Binding-site contacts:
Ligand atom C7 contacts residue ASN69 of chain 22.F at 3.8 Å.
Ligand atom C6 contacts residue ASN69 of chain 22.F at 4.4 Å.
Ligand atom C6 contacts residue NAG1 of chain 22.DA at 4.3 Å.
Ligand atom C2 contacts residue VAL31 of chain 22.F at 4.0 Å (hydrophobic).
Ligand atom C1 contacts residue ASN69 of chain 22.F at 2.7 Å.
Ligand atom O4 contacts residue VAL31 of chain 22.F at 3.3 Å.
Ligand atom O5 contacts residue MET33 of chain 22.F at 4.2 Å.
Ligand atom O6 contacts residue NAG1 of chain 22.DA at 3.0 Å.
Ligand atom O3 contacts residue NAG1 of chain 22.DA at 2.6 Å (h-bond).
Ligand atom C5 contacts residue VAL31 of chain 22.F at 4.2 Å (hydrophobic).
Ligand atom C8 contacts residue SER70 of chain 22.F at 3.7 Å.
Ligand atom C4 contacts residue VAL31 of chain 22.F at 3.8 Å (hydrophobic).
Ligand atom C2 contacts residue ASN69 of chain 22.F at 4.2 Å.
Ligand atom O3 contacts residue VAL31 of chain 22.F at 3.6 Å.
Ligand atom C3 contacts residue VAL31 of chain 22.F at 3.0 Å (hydrophobic).
Ligand atom C8 contacts residue ASN69 of chain 22.F at 3.4 Å.
Ligand atom C6 contacts residue MET33 of chain 22.F at 3.5 Å (hydrophobic).
Ligand atom C5 contacts residue MET33 of chain 22.F at 3.7 Å (hydrophobic).
Ligand atom O7 contacts residue ASN69 of chain 22.F at 3.8 Å.
Ligand atom N2 contacts residue ASN69 of chain 22.F at 4.3 Å.
Ligand atom O4 contacts residue NAG1 of chain 22.DA at 3.0 Å.
Ligand atom N2 contacts residue VAL31 of chain 22.F at 4.0 Å.
Ligand atom C3 contacts residue NAG1 of chain 22.DA at 3.7 Å.
Ligand atom C4 contacts residue NAG1 of chain 22.DA at 3.2 Å.
Ligand atom C1 contacts residue VAL31 of chain 22.F at 4.3 Å (hydrophobic).
Ligand atom O5 contacts residue ASN69 of chain 22.F at 2.8 Å (h-bond).
Ligand atom O1 contacts residue SER70 of chain 22.F at 4.2 Å.
Ligand atom C8 contacts residue ARG57 of chain 22.F at 4.2 Å.
Ligand atom O1 contacts residue VAL31 of chain 22.F at 3.4 Å (h-bond).
Ligand atom C5 contacts residue ASN69 of chain 22.F at 3.7 Å.
Ligand atom O1 contacts residue MET33 of chain 22.F at 3.9 Å.
Ligand atom C5 contacts residue NAG1 of chain 22.DA at 4.3 Å.
Ligand atom C7 contacts residue SER70 of chain 22.F at 4.4 Å.
Ligand atom C6 contacts residue LEU24 of chain 22.F at 4.5 Å (hydrophobic).
Ligand atom O1 contacts residue ASN69 of chain 22.F at 2.1 Å (h-bond).

This small molecule binds to this protein.
Small molecule (SMILES): CC(=O)N[C@@H]1[C@@H](O)[C@H](O)[C@@H](CO)O[C@H]1O

Sequence of chain 22.F:
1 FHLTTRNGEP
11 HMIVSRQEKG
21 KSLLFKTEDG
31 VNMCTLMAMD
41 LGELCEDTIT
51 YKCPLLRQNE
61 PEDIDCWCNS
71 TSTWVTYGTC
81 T